A small-molecule ligand and the protein it binds are described below.
Small molecule (SMILES): [H]/N=C(/N)N/N=C/c1ccc(Cl)cc1

Sequence of chain 1.A:
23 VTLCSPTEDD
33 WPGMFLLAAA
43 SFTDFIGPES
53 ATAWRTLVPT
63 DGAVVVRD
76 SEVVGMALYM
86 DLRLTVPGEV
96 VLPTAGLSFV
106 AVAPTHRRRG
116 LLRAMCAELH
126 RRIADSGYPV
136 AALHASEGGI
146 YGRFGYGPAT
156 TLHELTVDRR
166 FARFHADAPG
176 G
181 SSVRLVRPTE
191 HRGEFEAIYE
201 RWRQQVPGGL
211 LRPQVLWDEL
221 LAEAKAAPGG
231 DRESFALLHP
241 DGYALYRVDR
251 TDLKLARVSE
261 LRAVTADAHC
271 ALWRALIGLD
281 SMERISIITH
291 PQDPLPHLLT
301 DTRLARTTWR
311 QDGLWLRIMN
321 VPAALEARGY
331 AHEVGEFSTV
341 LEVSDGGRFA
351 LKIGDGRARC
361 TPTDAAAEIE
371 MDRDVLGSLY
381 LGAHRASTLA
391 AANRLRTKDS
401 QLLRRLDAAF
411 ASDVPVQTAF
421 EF

Binding-site contacts:
Ligand atom N1 contacts residue TRP56 of chain 1.A at 3.8 Å.
Ligand atom C5 contacts residue MET85 of chain 1.A at 3.8 Å (hydrophobic).
Ligand atom N4 contacts residue TRP56 of chain 1.A at 3.5 Å.
Ligand atom CL1 contacts residue TRP33 of chain 1.A at 3.6 Å.
Ligand atom N4 contacts residue DMS1 of chain 1.C at 4.1 Å.
Ligand atom C9 contacts residue TRP56 of chain 1.A at 3.9 Å (hydrophobic).
Ligand atom C5 contacts residue TRP56 of chain 1.A at 3.7 Å (hydrophobic).
Ligand atom N2 contacts residue SER103 of chain 1.A at 4.0 Å.
Ligand atom C5 contacts residue LEU83 of chain 1.A at 4.1 Å (hydrophobic).
Ligand atom N4 contacts residue ILE48 of chain 1.A at 3.8 Å.
Ligand atom CL1 contacts residue LEU83 of chain 1.A at 3.9 Å.
Ligand atom C3 contacts residue ALA53 of chain 1.A at 3.8 Å (hydrophobic).
Ligand atom N2 contacts residue PHE422 of chain 1.A at 3.0 Å (h-bond).
Ligand atom CL1 contacts residue ALA53 of chain 1.A at 3.5 Å.
Ligand atom C6 contacts residue TRP56 of chain 1.A at 3.7 Å (hydrophobic).
Ligand atom C2 contacts residue TRP56 of chain 1.A at 3.8 Å (hydrophobic).
Ligand atom N1 contacts residue SER103 of chain 1.A at 4.0 Å.
Ligand atom C7 contacts residue PHE422 of chain 1.A at 3.6 Å (hydrophobic).
Ligand atom C7 contacts residue TRP56 of chain 1.A at 3.5 Å (hydrophobic).
Ligand atom C5 contacts residue SER103 of chain 1.A at 4.0 Å.
Ligand atom C2 contacts residue ALA53 of chain 1.A at 3.8 Å (hydrophobic).
Ligand atom CL1 contacts residue ARG57 of chain 1.A at 3.7 Å.
Ligand atom C1 contacts residue TRP56 of chain 1.A at 3.7 Å (hydrophobic).
Ligand atom C7 contacts residue SER103 of chain 1.A at 3.2 Å.
Ligand atom N1 contacts residue PHE422 of chain 1.A at 3.8 Å.
Ligand atom C4 contacts residue TRP56 of chain 1.A at 3.8 Å (hydrophobic).
Ligand atom C3 contacts residue TRP56 of chain 1.A at 3.8 Å (hydrophobic).
Ligand atom N1 contacts residue DMS1 of chain 1.C at 3.6 Å.
Ligand atom C6 contacts residue SER103 of chain 1.A at 3.9 Å.
Ligand atom C4 contacts residue LEU83 of chain 1.A at 3.8 Å (hydrophobic).
Ligand atom N3 contacts residue DMS1 of chain 1.C at 4.1 Å.
Ligand atom N2 contacts residue DMS1 of chain 1.C at 3.6 Å.
Ligand atom N3 contacts residue PHE422 of chain 1.A at 4.0 Å.
Ligand atom C1 contacts residue PHE104 of chain 1.A at 3.5 Å (hydrophobic).
Ligand atom C2 contacts residue PHE104 of chain 1.A at 3.5 Å (hydrophobic).
Ligand atom N3 contacts residue GLU421 of chain 1.A at 4.0 Å.
Ligand atom C9 contacts residue PHE422 of chain 1.A at 4.0 Å (hydrophobic).
Ligand atom C3 contacts residue PHE104 of chain 1.A at 4.0 Å (hydrophobic).
Ligand atom C9 contacts residue DMS1 of chain 1.C at 4.1 Å.
Ligand atom C1 contacts residue ILE48 of chain 1.A at 4.1 Å (hydrophobic).